A small-molecule ligand and the protein it binds are described below.
Small molecule (SMILES): CC(=O)N[C@@H]1[C@@H](O)[C@H](O)[C@@H](CO)O[C@H]1O

Sequence of chain 1.C:
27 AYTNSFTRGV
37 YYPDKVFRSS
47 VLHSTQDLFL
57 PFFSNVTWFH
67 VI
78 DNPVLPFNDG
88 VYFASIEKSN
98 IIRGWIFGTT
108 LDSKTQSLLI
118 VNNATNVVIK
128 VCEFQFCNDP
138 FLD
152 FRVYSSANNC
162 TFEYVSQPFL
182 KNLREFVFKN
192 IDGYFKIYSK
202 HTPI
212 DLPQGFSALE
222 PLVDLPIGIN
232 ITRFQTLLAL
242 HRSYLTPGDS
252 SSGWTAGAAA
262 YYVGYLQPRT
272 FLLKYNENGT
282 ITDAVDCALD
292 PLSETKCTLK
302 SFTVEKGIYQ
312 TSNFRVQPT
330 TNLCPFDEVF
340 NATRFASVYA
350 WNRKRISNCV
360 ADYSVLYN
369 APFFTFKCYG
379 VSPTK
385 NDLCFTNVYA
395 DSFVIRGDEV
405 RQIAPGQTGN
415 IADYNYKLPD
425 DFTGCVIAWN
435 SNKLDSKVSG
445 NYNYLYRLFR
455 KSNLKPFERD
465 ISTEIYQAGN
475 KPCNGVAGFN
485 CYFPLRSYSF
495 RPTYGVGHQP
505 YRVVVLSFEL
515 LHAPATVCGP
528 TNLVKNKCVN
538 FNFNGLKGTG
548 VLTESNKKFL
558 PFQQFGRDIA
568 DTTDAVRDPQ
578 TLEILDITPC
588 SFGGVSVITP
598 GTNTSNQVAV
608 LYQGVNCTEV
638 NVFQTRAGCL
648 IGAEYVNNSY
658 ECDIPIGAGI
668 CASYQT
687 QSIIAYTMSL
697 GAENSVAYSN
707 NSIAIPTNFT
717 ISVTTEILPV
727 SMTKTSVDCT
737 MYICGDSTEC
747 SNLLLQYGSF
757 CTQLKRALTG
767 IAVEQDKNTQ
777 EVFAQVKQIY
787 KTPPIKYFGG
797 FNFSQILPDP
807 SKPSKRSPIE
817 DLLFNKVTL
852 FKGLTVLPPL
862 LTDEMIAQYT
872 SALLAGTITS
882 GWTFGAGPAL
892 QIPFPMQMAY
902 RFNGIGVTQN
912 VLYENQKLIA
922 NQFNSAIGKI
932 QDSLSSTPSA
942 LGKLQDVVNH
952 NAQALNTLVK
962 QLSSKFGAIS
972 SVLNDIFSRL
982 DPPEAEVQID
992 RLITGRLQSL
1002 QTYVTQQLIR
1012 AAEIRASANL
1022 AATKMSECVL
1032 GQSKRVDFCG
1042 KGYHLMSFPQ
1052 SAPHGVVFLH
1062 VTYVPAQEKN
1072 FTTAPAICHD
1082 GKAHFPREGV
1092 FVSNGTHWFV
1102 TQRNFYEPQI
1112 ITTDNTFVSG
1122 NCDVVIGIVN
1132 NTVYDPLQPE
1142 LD

Binding-site contacts:
Ligand atom C2 contacts residue ASN1095 of chain 1.C at 2.4 Å.
Ligand atom N2 contacts residue THR1097 of chain 1.C at 3.7 Å.
Ligand atom C1 contacts residue THR1097 of chain 1.C at 4.0 Å.
Ligand atom O5 contacts residue HIS1098 of chain 1.C at 4.3 Å.
Ligand atom O5 contacts residue ASN1095 of chain 1.C at 2.4 Å (h-bond).
Ligand atom C5 contacts residue ASN1095 of chain 1.C at 3.7 Å.
Ligand atom C1 contacts residue ASN1095 of chain 1.C at 1.4 Å.
Ligand atom C3 contacts residue ASN1095 of chain 1.C at 3.8 Å.
Ligand atom C5 contacts residue HIS1098 of chain 1.C at 3.8 Å.
Ligand atom C5 contacts residue PHE1100 of chain 1.C at 4.2 Å (hydrophobic).
Ligand atom C1 contacts residue HIS1098 of chain 1.C at 4.2 Å.
Ligand atom N2 contacts residue ASN1095 of chain 1.C at 2.9 Å (h-bond).
Ligand atom O4 contacts residue HIS1098 of chain 1.C at 4.2 Å.
Ligand atom C8 contacts residue ASN1095 of chain 1.C at 3.9 Å.
Ligand atom C3 contacts residue THR1097 of chain 1.C at 4.0 Å.
Ligand atom O6 contacts residue HIS1098 of chain 1.C at 4.1 Å.
Ligand atom C6 contacts residue PHE1100 of chain 1.C at 3.6 Å (hydrophobic).
Ligand atom O7 contacts residue ASN1095 of chain 1.C at 3.2 Å (h-bond).
Ligand atom O6 contacts residue PHE1100 of chain 1.C at 4.2 Å.
Ligand atom C7 contacts residue ASN1095 of chain 1.C at 3.2 Å.
Ligand atom C2 contacts residue THR1097 of chain 1.C at 4.1 Å.
Ligand atom C4 contacts residue HIS1098 of chain 1.C at 4.4 Å.
Ligand atom C4 contacts residue ASN1095 of chain 1.C at 4.2 Å.
Ligand atom C3 contacts residue HIS1098 of chain 1.C at 4.3 Å.
Ligand atom O5 contacts residue PHE1100 of chain 1.C at 3.8 Å.